Binding-site contacts:
Ligand atom O2A contacts residue SER10 of chain 1.C at 2.8 Å (h-bond).
Ligand atom O1B contacts residue HIS18 of chain 1.C at 3.6 Å.
Ligand atom N1 contacts residue THR119 of chain 1.C at 3.0 Å (h-bond).
Ligand atom O2G contacts residue SER129 of chain 1.C at 2.6 Å (h-bond).
Ligand atom N6 contacts residue ARG91 of chain 1.C at 3.7 Å.
Ligand atom C1' contacts residue GLY89 of chain 1.C at 3.6 Å.
Ligand atom N7 contacts residue ARG91 of chain 1.C at 3.1 Å (salt-bridge).
Ligand atom N3 contacts residue VAL21 of chain 1.C at 3.6 Å.
Ligand atom O2A contacts residue PHE11 of chain 1.C at 3.7 Å.
Ligand atom O2A contacts residue PNS1 of chain 1.H at 2.5 Å (h-bond).
Ligand atom N6 contacts residue TYR123 of chain 1.C at 2.9 Å (h-bond).
Ligand atom O1A contacts residue PHE11 of chain 1.C at 3.2 Å (h-bond).
Ligand atom O1B contacts residue SER127 of chain 1.C at 3.5 Å.
Ligand atom PA contacts residue HIS18 of chain 1.C at 3.4 Å.
Ligand atom N6 contacts residue THR119 of chain 1.C at 3.6 Å (h-bond).
Ligand atom O5' contacts residue HIS18 of chain 1.C at 2.6 Å (h-bond).
Ligand atom C2 contacts residue VAL21 of chain 1.C at 3.6 Å (hydrophobic).
Ligand atom O5' contacts residue PNS1 of chain 1.H at 3.7 Å.
Ligand atom O2B contacts residue ARG91 of chain 1.C at 3.6 Å.
Ligand atom C8 contacts residue ARG91 of chain 1.C at 3.5 Å.
Ligand atom N7 contacts residue VAL126 of chain 1.C at 3.6 Å (h-bond).
Ligand atom C5' contacts residue HIS18 of chain 1.C at 3.4 Å.
Ligand atom C8 contacts residue HIS18 of chain 1.C at 3.5 Å.
Ligand atom C5' contacts residue PNS1 of chain 1.H at 3.1 Å.
Ligand atom C6 contacts residue THR119 of chain 1.C at 3.7 Å.
Ligand atom O1A contacts residue HIS18 of chain 1.C at 3.0 Å (h-bond).
Ligand atom O2A contacts residue GLY9 of chain 1.C at 3.8 Å.
Ligand atom O1B contacts residue SER128 of chain 1.C at 3.0 Å (h-bond).
Ligand atom O3' contacts residue PNS1 of chain 1.H at 3.0 Å (h-bond).
Ligand atom C4' contacts residue PNS1 of chain 1.H at 3.8 Å.
Ligand atom N3 contacts residue GLY89 of chain 1.C at 3.3 Å.
Ligand atom O1A contacts residue SER128 of chain 1.C at 3.4 Å (h-bond).
Ligand atom N6 contacts residue VAL126 of chain 1.C at 3.3 Å (h-bond).
Ligand atom PA contacts residue SER10 of chain 1.C at 3.8 Å.
Ligand atom O3B contacts residue ARG91 of chain 1.C at 3.8 Å.
Ligand atom O3B contacts residue SER127 of chain 1.C at 3.7 Å.
Ligand atom O4' contacts residue HIS18 of chain 1.C at 3.1 Å.
Ligand atom O2' contacts residue GLY89 of chain 1.C at 2.7 Å (h-bond).
Ligand atom PA contacts residue PNS1 of chain 1.H at 3.5 Å.
Ligand atom C2' contacts residue GLY89 of chain 1.C at 3.4 Å.

Sequence of chain 1.C:
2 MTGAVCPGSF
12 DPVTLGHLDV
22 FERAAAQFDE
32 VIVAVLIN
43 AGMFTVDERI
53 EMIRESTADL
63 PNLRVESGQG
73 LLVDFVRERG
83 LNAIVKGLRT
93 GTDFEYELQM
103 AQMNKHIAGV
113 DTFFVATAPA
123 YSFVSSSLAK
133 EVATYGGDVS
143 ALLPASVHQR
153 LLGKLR

A small-molecule ligand and the protein it binds are described below.
Small molecule (SMILES): Nc1ncnc2c1ncn2[C@@H]1O[C@H](CO[P](=O)(O)C[P](=O)(O)OP(=O)(O)O)[C@@H](O)[C@H]1O